Sequence of chain 1.J:
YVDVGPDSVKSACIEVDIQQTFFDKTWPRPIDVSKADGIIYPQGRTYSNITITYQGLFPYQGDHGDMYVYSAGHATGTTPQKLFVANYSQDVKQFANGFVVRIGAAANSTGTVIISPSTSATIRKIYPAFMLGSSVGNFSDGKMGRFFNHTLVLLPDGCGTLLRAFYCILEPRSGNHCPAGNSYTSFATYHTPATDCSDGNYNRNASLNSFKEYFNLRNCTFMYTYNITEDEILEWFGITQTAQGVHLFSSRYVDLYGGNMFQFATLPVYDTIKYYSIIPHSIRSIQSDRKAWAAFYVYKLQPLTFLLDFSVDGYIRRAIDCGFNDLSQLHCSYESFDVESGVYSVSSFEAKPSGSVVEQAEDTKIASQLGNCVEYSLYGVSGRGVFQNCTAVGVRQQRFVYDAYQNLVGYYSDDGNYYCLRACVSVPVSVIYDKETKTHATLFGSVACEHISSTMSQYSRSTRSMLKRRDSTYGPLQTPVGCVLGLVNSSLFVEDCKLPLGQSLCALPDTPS

A protein and the small-molecule ligand that binds it are described below.
Small molecule (SMILES): CC(=O)N[C@@H]1[C@@H](O)[C@H](O)[C@@H](CO)O[C@H]1O

Binding-site contacts:
Ligand atom C7 contacts residue ILE186 of chain 1.J at 4.0 Å (hydrophobic).
Ligand atom C2 contacts residue ASN236 of chain 1.J at 2.5 Å.
Ligand atom C7 contacts residue ASN236 of chain 1.J at 4.0 Å.
Ligand atom O5 contacts residue TYR18 of chain 1.J at 2.6 Å (h-bond).
Ligand atom O5 contacts residue ASN236 of chain 1.J at 2.4 Å (h-bond).
Ligand atom C2 contacts residue TYR18 of chain 1.J at 4.2 Å (hydrophobic).
Ligand atom C4 contacts residue ASN236 of chain 1.J at 4.3 Å.
Ligand atom C6 contacts residue TYR18 of chain 1.J at 3.8 Å (hydrophobic).
Ligand atom N2 contacts residue ASN236 of chain 1.J at 2.9 Å (h-bond).
Ligand atom C5 contacts residue ASN236 of chain 1.J at 3.7 Å.
Ligand atom C8 contacts residue ILE186 of chain 1.J at 3.7 Å (hydrophobic).
Ligand atom C1 contacts residue TYR18 of chain 1.J at 3.3 Å (hydrophobic).
Ligand atom C3 contacts residue ASN236 of chain 1.J at 3.8 Å.
Ligand atom C5 contacts residue TYR18 of chain 1.J at 3.8 Å (hydrophobic).
Ligand atom C1 contacts residue ASN236 of chain 1.J at 1.4 Å.
Ligand atom O6 contacts residue TYR18 of chain 1.J at 4.0 Å.
Ligand atom N2 contacts residue ILE186 of chain 1.J at 4.2 Å.